A small-molecule ligand and the protein it binds are described below.
Small molecule (SMILES): CC(=O)N[C@@H]1[C@@H](O)[C@H](O)[C@@H](CO)O[C@H]1O

Sequence of chain 16.C:
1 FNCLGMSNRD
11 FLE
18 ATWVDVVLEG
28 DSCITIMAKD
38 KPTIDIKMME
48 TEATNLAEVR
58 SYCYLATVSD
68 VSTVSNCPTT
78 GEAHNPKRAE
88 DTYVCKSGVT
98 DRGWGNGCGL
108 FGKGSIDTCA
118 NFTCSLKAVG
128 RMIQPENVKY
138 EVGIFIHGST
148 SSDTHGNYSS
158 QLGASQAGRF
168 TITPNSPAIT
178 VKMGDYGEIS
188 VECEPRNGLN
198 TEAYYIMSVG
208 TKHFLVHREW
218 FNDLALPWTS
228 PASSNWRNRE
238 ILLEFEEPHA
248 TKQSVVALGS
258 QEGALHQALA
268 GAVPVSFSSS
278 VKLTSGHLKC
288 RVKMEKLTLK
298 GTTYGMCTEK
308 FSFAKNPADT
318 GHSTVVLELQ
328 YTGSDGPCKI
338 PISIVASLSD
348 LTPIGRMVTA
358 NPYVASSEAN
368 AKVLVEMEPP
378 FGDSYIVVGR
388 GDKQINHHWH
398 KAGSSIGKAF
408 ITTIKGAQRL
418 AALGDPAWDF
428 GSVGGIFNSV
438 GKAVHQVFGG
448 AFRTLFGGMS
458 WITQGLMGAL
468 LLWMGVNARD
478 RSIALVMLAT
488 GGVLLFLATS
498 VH

Binding-site contacts:
Ligand atom C2 contacts residue ASN154 of chain 16.C at 2.5 Å.
Ligand atom C3 contacts residue ASN154 of chain 16.C at 3.9 Å.
Ligand atom O5 contacts residue SER157 of chain 16.C at 3.5 Å (h-bond).
Ligand atom C6 contacts residue SER157 of chain 16.C at 4.1 Å.
Ligand atom C1 contacts residue ASN154 of chain 16.C at 1.4 Å.
Ligand atom C5 contacts residue SER156 of chain 16.C at 4.4 Å.
Ligand atom C8 contacts residue ASN154 of chain 16.C at 3.8 Å.
Ligand atom O6 contacts residue SER157 of chain 16.C at 4.4 Å.
Ligand atom O7 contacts residue ASN154 of chain 16.C at 3.8 Å.
Ligand atom O5 contacts residue SER156 of chain 16.C at 4.3 Å.
Ligand atom C4 contacts residue ASN154 of chain 16.C at 4.2 Å.
Ligand atom C7 contacts residue ASN154 of chain 16.C at 3.4 Å.
Ligand atom C5 contacts residue SER157 of chain 16.C at 4.3 Å.
Ligand atom O5 contacts residue ASN154 of chain 16.C at 2.3 Å (h-bond).
Ligand atom C1 contacts residue SER156 of chain 16.C at 4.1 Å.
Ligand atom N2 contacts residue ASN154 of chain 16.C at 3.1 Å (h-bond).
Ligand atom C5 contacts residue ASN154 of chain 16.C at 3.6 Å.
Ligand atom C1 contacts residue SER157 of chain 16.C at 4.2 Å.